Sequence of chain 2.A:
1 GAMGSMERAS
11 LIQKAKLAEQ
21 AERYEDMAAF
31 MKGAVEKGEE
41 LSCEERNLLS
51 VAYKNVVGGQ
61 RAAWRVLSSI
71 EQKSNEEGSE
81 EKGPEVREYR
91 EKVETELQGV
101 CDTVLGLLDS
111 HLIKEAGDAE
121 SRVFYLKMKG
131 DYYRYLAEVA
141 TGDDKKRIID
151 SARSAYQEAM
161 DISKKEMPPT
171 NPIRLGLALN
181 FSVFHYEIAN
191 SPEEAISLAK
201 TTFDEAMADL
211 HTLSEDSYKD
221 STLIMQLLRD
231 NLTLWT

Binding-site contacts:
Ligand atom C25 contacts residue LEU223 of chain 2.A at 3.3 Å (hydrophobic).
Ligand atom C28 contacts residue ASN47 of chain 2.A at 3.7 Å.
Ligand atom C27 contacts residue ASN47 of chain 2.A at 3.8 Å.
Ligand atom C04 contacts residue ASN47 of chain 2.A at 4.2 Å.
Ligand atom C10 contacts residue ASN47 of chain 2.A at 4.3 Å.
Ligand atom C18 contacts residue VAL5 of chain 2.B at 4.1 Å (hydrophobic).
Ligand atom N03 contacts residue GLU19 of chain 2.A at 2.7 Å (salt-bridge).
Ligand atom N01 contacts residue GLU19 of chain 2.A at 2.7 Å (salt-bridge).
Ligand atom O21 contacts residue VAL5 of chain 2.B at 4.4 Å.
Ligand atom C24 contacts residue ILE224 of chain 2.A at 3.5 Å (hydrophobic).
Ligand atom C11 contacts residue ASN47 of chain 2.A at 4.2 Å.
Ligand atom O21 contacts residue PHE124 of chain 2.A at 4.4 Å.
Ligand atom C23 contacts residue VAL5 of chain 2.B at 3.9 Å (hydrophobic).
Ligand atom O21 contacts residue LYS127 of chain 2.A at 3.2 Å.
Ligand atom C23 contacts residue ILE173 of chain 2.A at 4.2 Å (hydrophobic).
Ligand atom C02 contacts residue LEU48 of chain 2.A at 4.1 Å (hydrophobic).
Ligand atom C09 contacts residue ASN47 of chain 2.A at 4.1 Å.
Ligand atom S29 contacts residue ASN47 of chain 2.A at 4.1 Å.
Ligand atom C23 contacts residue GLY176 of chain 2.A at 4.2 Å.
Ligand atom C20 contacts residue LYS127 of chain 2.A at 4.2 Å.
Ligand atom C05 contacts residue ASN47 of chain 2.A at 4.0 Å.
Ligand atom C24 contacts residue PRO172 of chain 2.A at 3.6 Å (hydrophobic).
Ligand atom C17 contacts residue VAL5 of chain 2.B at 4.3 Å (hydrophobic).
Ligand atom N01 contacts residue LEU48 of chain 2.A at 3.4 Å.
Ligand atom C22 contacts residue LYS127 of chain 2.A at 3.0 Å.
Ligand atom C22 contacts residue VAL5 of chain 2.B at 4.1 Å (hydrophobic).
Ligand atom C07 contacts residue ASN47 of chain 2.A at 3.7 Å.
Ligand atom C28 contacts residue GLU44 of chain 2.A at 4.3 Å.
Ligand atom C19 contacts residue VAL5 of chain 2.B at 3.6 Å (hydrophobic).
Ligand atom C22 contacts residue PHE124 of chain 2.A at 3.8 Å (hydrophobic).
Ligand atom C02 contacts residue GLU19 of chain 2.A at 3.5 Å.
Ligand atom C24 contacts residue VAL5 of chain 2.B at 4.0 Å (hydrophobic).
Ligand atom N03 contacts residue VAL51 of chain 2.A at 3.6 Å.
Ligand atom C20 contacts residue VAL5 of chain 2.B at 4.0 Å (hydrophobic).
Ligand atom C17 contacts residue ILE224 of chain 2.A at 4.2 Å (hydrophobic).
Ligand atom S29 contacts residue GLU44 of chain 2.A at 3.8 Å.
Ligand atom O16 contacts residue ILE224 of chain 2.A at 3.9 Å.
Ligand atom C08 contacts residue ASN47 of chain 2.A at 3.7 Å.
Ligand atom C23 contacts residue PRO172 of chain 2.A at 3.5 Å (hydrophobic).
Ligand atom C06 contacts residue ASN47 of chain 2.A at 3.6 Å.

Sequence of chain 2.B:
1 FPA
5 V

A small-molecule ligand and the protein it binds are described below.
Small molecule (SMILES): [H]/N=C(/N)c1cc(-c2cccc(NC(=O)C(C)(C)Oc3ccc(OC)cc3)c2)cs1